Sequence of chain 1.E:
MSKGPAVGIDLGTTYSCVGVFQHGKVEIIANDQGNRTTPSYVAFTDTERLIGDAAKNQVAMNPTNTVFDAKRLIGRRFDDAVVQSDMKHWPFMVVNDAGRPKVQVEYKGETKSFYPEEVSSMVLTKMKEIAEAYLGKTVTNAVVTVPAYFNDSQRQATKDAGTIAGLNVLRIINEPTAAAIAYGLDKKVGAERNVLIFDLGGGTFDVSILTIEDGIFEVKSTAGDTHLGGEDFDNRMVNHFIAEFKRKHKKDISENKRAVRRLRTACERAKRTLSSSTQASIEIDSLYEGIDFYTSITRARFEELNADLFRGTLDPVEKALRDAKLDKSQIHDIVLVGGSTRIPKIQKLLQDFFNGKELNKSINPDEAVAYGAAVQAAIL

Binding-site contacts:
Ligand atom O2 contacts residue LYS276 of chain 1.E at 3.5 Å (salt-bridge).
Ligand atom O2 contacts residue GLY235 of chain 1.E at 3.3 Å.
Ligand atom N2 contacts residue ARG277 of chain 1.E at 3.8 Å.
Ligand atom C12 contacts residue ARG347 of chain 1.E at 3.9 Å.
Ligand atom C9 contacts residue ARG277 of chain 1.E at 3.6 Å.
Ligand atom O3 contacts residue GLY207 of chain 1.E at 3.2 Å (h-bond).
Ligand atom C6 contacts residue ARG347 of chain 1.E at 3.5 Å.
Ligand atom O contacts residue GLY344 of chain 1.E at 3.3 Å.
Ligand atom C8 contacts residue SER280 of chain 1.E at 3.9 Å.
Ligand atom O1 contacts residue GLU273 of chain 1.E at 2.7 Å (salt-bridge).
Ligand atom C12 contacts residue ARG277 of chain 1.E at 3.4 Å.
Ligand atom C3 contacts residue GLU273 of chain 1.E at 3.5 Å.
Ligand atom N3 contacts residue ARG277 of chain 1.E at 3.8 Å.
Ligand atom N4 contacts residue GLY344 of chain 1.E at 3.8 Å.
Ligand atom O1 contacts residue LYS276 of chain 1.E at 2.9 Å (salt-bridge).
Ligand atom C11 contacts residue ILE348 of chain 1.E at 3.9 Å (hydrophobic).
Ligand atom C6 contacts residue ARG277 of chain 1.E at 3.7 Å.
Ligand atom N contacts residue GLY344 of chain 1.E at 3.6 Å.
Ligand atom C8 contacts residue ARG277 of chain 1.E at 3.6 Å.
Ligand atom C5 contacts residue ARG347 of chain 1.E at 3.9 Å.
Ligand atom N4 contacts residue LYS276 of chain 1.E at 3.8 Å.
Ligand atom O3 contacts residue GLY206 of chain 1.E at 3.9 Å.
Ligand atom C1 contacts residue SER345 of chain 1.E at 3.8 Å.
Ligand atom C1 contacts residue GLY207 of chain 1.E at 3.9 Å.
Ligand atom N2 contacts residue ARG347 of chain 1.E at 3.6 Å.
Ligand atom C7 contacts residue ARG277 of chain 1.E at 3.6 Å.
Ligand atom C9 contacts residue GLY344 of chain 1.E at 3.8 Å.
Ligand atom N3 contacts residue ARG347 of chain 1.E at 3.5 Å.
Ligand atom N5 contacts residue SER280 of chain 1.E at 2.8 Å (h-bond).
Ligand atom N1 contacts residue ARG347 of chain 1.E at 3.5 Å (salt-bridge).
Ligand atom O contacts residue SER345 of chain 1.E at 3.3 Å (h-bond).
Ligand atom C7 contacts residue ARG347 of chain 1.E at 3.4 Å.
Ligand atom C10 contacts residue GLY344 of chain 1.E at 3.5 Å.
Ligand atom N5 contacts residue ARG277 of chain 1.E at 3.7 Å.
Ligand atom C12 contacts residue SER280 of chain 1.E at 3.7 Å.
Ligand atom C11 contacts residue SER280 of chain 1.E at 3.3 Å.
Ligand atom C8 contacts residue ARG347 of chain 1.E at 3.9 Å.
Ligand atom C2 contacts residue SER345 of chain 1.E at 3.8 Å.
Ligand atom C3 contacts residue LYS276 of chain 1.E at 3.9 Å.
Ligand atom O2 contacts residue GLY207 of chain 1.E at 3.5 Å.

This protein binds this small molecule.
Small molecule (SMILES): CN1N=C(N)c2cn([C@@H]3O[C@H](CO)[C@@H](O)[C@H]3O)c3ncnc1c23